This protein binds this small molecule.
Small molecule (SMILES): Nc1nc(=O)c2ncn([C@@H]3O[C@H](COP(=O)=O)[C@@H](O[P](=O)(O)OC[C@H]4O[C@@H](n5cnc6c(=O)nc(N)[nH]c65)[C@H](O)[C@@H]4O[P](=O)(O)OC[C@H]4O[C@@H](n5cnc6c(N)ncnc65)[C@H](O)[C@@H]4O)[C@H]3O)c2[nH]1

Sequence of chain 1.A:
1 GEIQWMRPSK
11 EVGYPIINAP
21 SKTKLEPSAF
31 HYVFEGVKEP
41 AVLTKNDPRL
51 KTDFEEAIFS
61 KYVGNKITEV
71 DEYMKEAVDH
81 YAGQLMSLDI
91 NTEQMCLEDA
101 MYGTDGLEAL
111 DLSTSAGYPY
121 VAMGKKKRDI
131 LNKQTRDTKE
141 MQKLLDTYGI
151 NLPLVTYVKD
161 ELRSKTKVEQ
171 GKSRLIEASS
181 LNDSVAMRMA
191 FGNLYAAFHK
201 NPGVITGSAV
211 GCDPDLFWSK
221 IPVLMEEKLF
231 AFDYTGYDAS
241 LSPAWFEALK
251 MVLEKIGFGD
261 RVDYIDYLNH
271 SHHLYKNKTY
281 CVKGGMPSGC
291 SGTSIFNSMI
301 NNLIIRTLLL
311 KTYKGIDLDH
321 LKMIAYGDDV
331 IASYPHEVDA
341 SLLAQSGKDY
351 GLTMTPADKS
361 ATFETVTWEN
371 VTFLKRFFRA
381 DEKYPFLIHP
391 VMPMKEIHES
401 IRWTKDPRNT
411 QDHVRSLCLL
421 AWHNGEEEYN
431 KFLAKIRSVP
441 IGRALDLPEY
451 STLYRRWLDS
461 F

Binding-site contacts:
Ligand atom C4' contacts residue VAL121 of chain 1.A at 4.2 Å (hydrophobic).
Ligand atom N9 contacts residue ASN18 of chain 1.A at 3.9 Å.
Ligand atom C8 contacts residue ASN18 of chain 1.A at 4.2 Å.
Ligand atom O4' contacts residue VAL121 of chain 1.A at 4.2 Å.
Ligand atom O3' contacts residue MET123 of chain 1.A at 4.3 Å.
Ligand atom O2' contacts residue VAL121 of chain 1.A at 3.8 Å.
Ligand atom O4' contacts residue ILE16 of chain 1.A at 3.9 Å.
Ligand atom C3' contacts residue ILE16 of chain 1.A at 4.3 Å (hydrophobic).
Ligand atom C4' contacts residue ILE16 of chain 1.A at 3.2 Å (hydrophobic).
Ligand atom C4' contacts residue ILE17 of chain 1.A at 4.2 Å (hydrophobic).
Ligand atom C3' contacts residue GLY124 of chain 1.A at 4.1 Å.
Ligand atom C5' contacts residue ILE16 of chain 1.A at 3.4 Å (hydrophobic).
Ligand atom C4 contacts residue ASN18 of chain 1.A at 4.2 Å.
Ligand atom C4' contacts residue ASN18 of chain 1.A at 4.0 Å.
Ligand atom C1' contacts residue ASN18 of chain 1.A at 3.9 Å.
Ligand atom C5' contacts residue ASN18 of chain 1.A at 4.4 Å.
Ligand atom C2' contacts residue GLY124 of chain 1.A at 4.2 Å.
Ligand atom O4' contacts residue ILE17 of chain 1.A at 3.9 Å.
Ligand atom C4' contacts residue ALA122 of chain 1.A at 4.3 Å (hydrophobic).
Ligand atom C5' contacts residue ALA122 of chain 1.A at 3.6 Å (hydrophobic).
Ligand atom O2' contacts residue GLY124 of chain 1.A at 3.1 Å.
Ligand atom O3' contacts residue ILE16 of chain 1.A at 4.4 Å.
Ligand atom C5' contacts residue GLY124 of chain 1.A at 4.4 Å.
Ligand atom O3' contacts residue GLY124 of chain 1.A at 3.6 Å.
Ligand atom C5' contacts residue VAL121 of chain 1.A at 4.4 Å (hydrophobic).
Ligand atom O4' contacts residue ASN18 of chain 1.A at 3.0 Å (h-bond).
Ligand atom C4' contacts residue GLY124 of chain 1.A at 4.0 Å.
Ligand atom OP1 contacts residue ALA122 of chain 1.A at 4.3 Å.